The small molecule below binds the protein below.
Small molecule (SMILES): N[C@@H](Cc1ccc(O)cc1)C(=O)O

Binding-site contacts:
Ligand atom N contacts residue PHE1 of chain 1.L at 1.3 Å.
Ligand atom OH contacts residue CYS15 of chain 1.D at 3.0 Å.
Ligand atom OH contacts residue GLU41 of chain 1.D at 3.3 Å.
Ligand atom C contacts residue CYS48 of chain 1.D at 4.1 Å (hydrophobic).
Ligand atom CE1 contacts residue GLY17 of chain 1.D at 3.3 Å.
Ligand atom CE1 contacts residue GLU41 of chain 1.D at 3.2 Å.
Ligand atom CE2 contacts residue CYS48 of chain 1.D at 3.8 Å (hydrophobic).
Ligand atom CB contacts residue PHE1 of chain 1.L at 3.7 Å (hydrophobic).
Ligand atom CZ contacts residue PRO18 of chain 1.D at 3.6 Å (hydrophobic).
Ligand atom OH contacts residue CYS38 of chain 1.D at 2.6 Å (h-bond).
Ligand atom CZ contacts residue GLU41 of chain 1.D at 3.4 Å.
Ligand atom N contacts residue GLU41 of chain 1.D at 3.9 Å.
Ligand atom CA contacts residue PHE1 of chain 1.L at 2.4 Å (hydrophobic).
Ligand atom CD1 contacts residue GLY17 of chain 1.D at 3.8 Å.
Ligand atom CG contacts residue GLY17 of chain 1.D at 3.8 Å.
Ligand atom OH contacts residue GLY17 of chain 1.D at 3.1 Å (h-bond).
Ligand atom OXT contacts residue PHE1 of chain 1.L at 3.7 Å.
Ligand atom CZ contacts residue CYS15 of chain 1.D at 3.8 Å (hydrophobic).
Ligand atom CE2 contacts residue GLU41 of chain 1.D at 3.8 Å.
Ligand atom CD1 contacts residue ASN42 of chain 1.D at 3.5 Å.
Ligand atom CG contacts residue PHE1 of chain 1.L at 4.1 Å (hydrophobic).
Ligand atom C contacts residue PHE1 of chain 1.L at 3.0 Å (hydrophobic).
Ligand atom CE2 contacts residue CYS15 of chain 1.D at 3.7 Å (hydrophobic).
Ligand atom CE1 contacts residue PRO18 of chain 1.D at 3.2 Å (hydrophobic).
Ligand atom CD2 contacts residue CYS48 of chain 1.D at 3.6 Å (hydrophobic).
Ligand atom O contacts residue PHE1 of chain 1.L at 3.0 Å (h-bond).
Ligand atom O contacts residue CYS48 of chain 1.D at 3.2 Å (h-bond).
Ligand atom CD2 contacts residue GLY17 of chain 1.D at 3.5 Å.
Ligand atom CE2 contacts residue PHE16 of chain 1.D at 3.9 Å (hydrophobic).
Ligand atom CE1 contacts residue ASN42 of chain 1.D at 3.8 Å.
Ligand atom CA contacts residue CYS48 of chain 1.D at 4.0 Å (hydrophobic).
Ligand atom CZ contacts residue GLY17 of chain 1.D at 3.2 Å.
Ligand atom CE1 contacts residue CYS38 of chain 1.D at 3.3 Å (hydrophobic).
Ligand atom CD2 contacts residue PHE16 of chain 1.D at 3.9 Å (hydrophobic).
Ligand atom CD2 contacts residue CYS4 of chain 1.D at 3.8 Å (hydrophobic).
Ligand atom CE2 contacts residue CYS4 of chain 1.D at 3.8 Å (hydrophobic).
Ligand atom CD1 contacts residue GLU41 of chain 1.D at 3.9 Å.
Ligand atom CE2 contacts residue GLY17 of chain 1.D at 3.3 Å.
Ligand atom CZ contacts residue CYS38 of chain 1.D at 3.4 Å (hydrophobic).
Ligand atom CD1 contacts residue PRO18 of chain 1.D at 3.5 Å (hydrophobic).

Sequence of chain 1.D:
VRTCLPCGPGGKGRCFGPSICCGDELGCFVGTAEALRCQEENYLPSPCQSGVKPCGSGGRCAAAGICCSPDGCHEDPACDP